This small molecule binds to this protein.
Small molecule (SMILES): Cc1nc(C)c(CNc2nc(C3CC3)nc(Cl)c2C)s1

Binding-site contacts:
Ligand atom S contacts residue ILE265 of chain 1.A at 3.8 Å.
Ligand atom C contacts residue ILE265 of chain 1.A at 3.8 Å (hydrophobic).
Ligand atom C8 contacts residue GLN299 of chain 1.A at 3.4 Å.
Ligand atom C13 contacts residue ILE265 of chain 1.A at 3.8 Å (hydrophobic).
Ligand atom C5 contacts residue SER250 of chain 1.A at 3.6 Å.
Ligand atom C9 contacts residue HIS98 of chain 1.A at 3.4 Å.
Ligand atom C11 contacts residue PHE269 of chain 1.A at 3.7 Å (hydrophobic).
Ligand atom N10 contacts residue HIS98 of chain 1.A at 3.3 Å.
Ligand atom C13 contacts residue TYR97 of chain 1.A at 3.8 Å (hydrophobic).
Ligand atom C8 contacts residue PHE269 of chain 1.A at 3.7 Å (hydrophobic).
Ligand atom C11 contacts residue HIS98 of chain 1.A at 3.9 Å.
Ligand atom C9 contacts residue PHE269 of chain 1.A at 3.3 Å (hydrophobic).
Ligand atom C7 contacts residue MET286 of chain 1.A at 4.0 Å (hydrophobic).
Ligand atom C8 contacts residue TYR266 of chain 1.A at 3.2 Å (hydrophobic).
Ligand atom C4 contacts residue PHE302 of chain 1.A at 3.8 Å (hydrophobic).
Ligand atom S contacts residue TYR97 of chain 1.A at 3.6 Å.
Ligand atom C6 contacts residue MET286 of chain 1.A at 3.9 Å (hydrophobic).
Ligand atom C6 contacts residue PHE269 of chain 1.A at 3.7 Å (hydrophobic).
Ligand atom C12 contacts residue PHE269 of chain 1.A at 4.0 Å (hydrophobic).
Ligand atom C9 contacts residue TYR97 of chain 1.A at 4.0 Å (hydrophobic).
Ligand atom C8 contacts residue MET286 of chain 1.A at 3.7 Å (hydrophobic).
Ligand atom C13 contacts residue HIS98 of chain 1.A at 3.6 Å.
Ligand atom C7 contacts residue PHE302 of chain 1.A at 3.8 Å (hydrophobic).
Ligand atom C5 contacts residue ILE265 of chain 1.A at 3.8 Å (hydrophobic).
Ligand atom N2 contacts residue PHE302 of chain 1.A at 3.9 Å.
Ligand atom C7 contacts residue TYR266 of chain 1.A at 3.8 Å (hydrophobic).
Ligand atom CL contacts residue GLN299 of chain 1.A at 3.5 Å.
Ligand atom N10 contacts residue PHE269 of chain 1.A at 3.3 Å.
Ligand atom C contacts residue PHE302 of chain 1.A at 3.6 Å (hydrophobic).
Ligand atom N16 contacts residue LEU248 of chain 1.A at 3.7 Å.
Ligand atom N contacts residue GLN299 of chain 1.A at 3.5 Å (h-bond).
Ligand atom CL contacts residue ILE265 of chain 1.A at 3.9 Å.
Ligand atom C4 contacts residue ILE265 of chain 1.A at 3.8 Å (hydrophobic).
Ligand atom C13 contacts residue PHE269 of chain 1.A at 3.7 Å (hydrophobic).
Ligand atom CL contacts residue VAL251 of chain 1.A at 3.4 Å.
Ligand atom S contacts residue PHE269 of chain 1.A at 3.9 Å.
Ligand atom C3 contacts residue PHE302 of chain 1.A at 3.8 Å (hydrophobic).
Ligand atom C1 contacts residue PHE302 of chain 1.A at 3.9 Å (hydrophobic).
Ligand atom C7 contacts residue GLN299 of chain 1.A at 3.5 Å.
Ligand atom N contacts residue PHE302 of chain 1.A at 3.9 Å.

Sequence of chain 1.A:
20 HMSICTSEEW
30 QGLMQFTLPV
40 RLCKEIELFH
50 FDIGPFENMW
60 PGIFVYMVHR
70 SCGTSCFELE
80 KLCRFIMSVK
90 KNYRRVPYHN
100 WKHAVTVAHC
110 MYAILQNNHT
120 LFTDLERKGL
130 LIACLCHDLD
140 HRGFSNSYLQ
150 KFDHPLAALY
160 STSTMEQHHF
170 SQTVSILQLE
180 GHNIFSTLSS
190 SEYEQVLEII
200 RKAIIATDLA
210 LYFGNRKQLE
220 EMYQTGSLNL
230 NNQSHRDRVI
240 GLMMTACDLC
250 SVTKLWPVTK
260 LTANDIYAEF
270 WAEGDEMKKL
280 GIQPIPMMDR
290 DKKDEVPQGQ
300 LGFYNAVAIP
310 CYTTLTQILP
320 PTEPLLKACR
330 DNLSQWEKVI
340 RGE